Binding-site contacts:
Ligand atom N2 contacts residue ASN308 of chain 1.B at 2.5 Å (h-bond).
Ligand atom N2 contacts residue TRP364 of chain 1.B at 4.4 Å.
Ligand atom C3 contacts residue ASN308 of chain 1.B at 3.8 Å.
Ligand atom C5 contacts residue ASN308 of chain 1.B at 3.6 Å.
Ligand atom C1 contacts residue ASN308 of chain 1.B at 1.4 Å.
Ligand atom C2 contacts residue ASN308 of chain 1.B at 2.5 Å.
Ligand atom C8 contacts residue ASN308 of chain 1.B at 3.6 Å.
Ligand atom C4 contacts residue ASN308 of chain 1.B at 4.2 Å.
Ligand atom O7 contacts residue ASN308 of chain 1.B at 4.4 Å.
Ligand atom C8 contacts residue TRP364 of chain 1.B at 3.9 Å (hydrophobic).
Ligand atom O5 contacts residue ASN308 of chain 1.B at 2.4 Å (h-bond).
Ligand atom C7 contacts residue ASN308 of chain 1.B at 3.4 Å.
Ligand atom O6 contacts residue GLU309 of chain 1.B at 4.3 Å.

This small molecule binds to this protein.
Small molecule (SMILES): CC(=O)N[C@@H]1[C@@H](O)[C@H](O)[C@@H](CO)O[C@H]1O

Sequence of chain 1.B:
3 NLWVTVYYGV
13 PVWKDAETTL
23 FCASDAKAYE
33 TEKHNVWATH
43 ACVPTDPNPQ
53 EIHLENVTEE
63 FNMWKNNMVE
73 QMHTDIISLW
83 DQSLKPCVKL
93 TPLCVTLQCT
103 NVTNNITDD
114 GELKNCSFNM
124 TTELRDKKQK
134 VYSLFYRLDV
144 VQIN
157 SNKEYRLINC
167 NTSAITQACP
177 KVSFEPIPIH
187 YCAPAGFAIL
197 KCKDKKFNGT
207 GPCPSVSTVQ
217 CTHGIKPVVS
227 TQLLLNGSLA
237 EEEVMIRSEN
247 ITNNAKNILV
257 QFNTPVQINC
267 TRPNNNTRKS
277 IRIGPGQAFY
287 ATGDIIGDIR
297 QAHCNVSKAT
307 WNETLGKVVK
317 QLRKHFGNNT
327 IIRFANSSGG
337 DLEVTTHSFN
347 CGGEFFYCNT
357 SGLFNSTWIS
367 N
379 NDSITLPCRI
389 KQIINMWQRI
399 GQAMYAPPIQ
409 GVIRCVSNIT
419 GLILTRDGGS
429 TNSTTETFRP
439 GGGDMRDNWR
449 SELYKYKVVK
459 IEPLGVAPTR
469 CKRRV